Binding-site contacts:
Ligand atom N contacts residue TYR89 of chain 1.C at 4.2 Å.
Ligand atom N contacts residue SER170 of chain 1.C at 4.1 Å.
Ligand atom OE2 contacts residue THR171 of chain 1.C at 2.5 Å (h-bond).
Ligand atom CB contacts residue LEU166 of chain 1.C at 4.2 Å (hydrophobic).
Ligand atom O contacts residue THR119 of chain 1.C at 3.2 Å (h-bond).
Ligand atom CA contacts residue THR119 of chain 1.C at 3.5 Å.
Ligand atom CA contacts residue PRO117 of chain 1.C at 4.2 Å (hydrophobic).
Ligand atom N contacts residue GLU221 of chain 1.C at 2.5 Å (salt-bridge).
Ligand atom O contacts residue PRO117 of chain 1.C at 3.4 Å (h-bond).
Ligand atom OE1 contacts residue SER170 of chain 1.C at 3.6 Å.
Ligand atom OXT contacts residue TYR89 of chain 1.C at 3.5 Å.
Ligand atom N contacts residue TYR248 of chain 1.C at 3.6 Å.
Ligand atom C contacts residue THR119 of chain 1.C at 3.6 Å.
Ligand atom C contacts residue ARG124 of chain 1.C at 3.7 Å.
Ligand atom CA contacts residue SER170 of chain 1.C at 3.3 Å.
Ligand atom CD contacts residue GLU221 of chain 1.C at 3.9 Å.
Ligand atom OXT contacts residue GLY169 of chain 1.C at 3.2 Å.
Ligand atom O contacts residue ARG124 of chain 1.C at 3.2 Å (salt-bridge).
Ligand atom C contacts residue PRO117 of chain 1.C at 4.2 Å (hydrophobic).
Ligand atom OE1 contacts residue LEU166 of chain 1.C at 4.1 Å.
Ligand atom CA contacts residue GLU221 of chain 1.C at 3.2 Å.
Ligand atom O contacts residue TYR89 of chain 1.C at 3.4 Å.
Ligand atom O contacts residue SER170 of chain 1.C at 3.9 Å.
Ligand atom OE2 contacts residue GLU221 of chain 1.C at 3.6 Å.
Ligand atom CG contacts residue LEU166 of chain 1.C at 4.1 Å (hydrophobic).
Ligand atom OXT contacts residue ARG124 of chain 1.C at 2.9 Å (salt-bridge).
Ligand atom N contacts residue THR119 of chain 1.C at 3.0 Å (h-bond).
Ligand atom OE2 contacts residue LEU220 of chain 1.C at 4.0 Å.
Ligand atom C contacts residue SER170 of chain 1.C at 3.3 Å.
Ligand atom CG contacts residue GLU221 of chain 1.C at 3.5 Å.
Ligand atom C contacts residue TYR89 of chain 1.C at 3.6 Å (hydrophobic).
Ligand atom CD contacts residue THR171 of chain 1.C at 3.1 Å.
Ligand atom OXT contacts residue SER170 of chain 1.C at 2.8 Å (h-bond).
Ligand atom OE1 contacts residue THR171 of chain 1.C at 3.1 Å (h-bond).
Ligand atom CB contacts residue GLU221 of chain 1.C at 3.9 Å.
Ligand atom N contacts residue PRO117 of chain 1.C at 3.1 Å (h-bond).
Ligand atom CG contacts residue MET224 of chain 1.C at 3.6 Å (hydrophobic).
Ligand atom O contacts residue LEU118 of chain 1.C at 3.8 Å.
Ligand atom CB contacts residue TYR89 of chain 1.C at 3.6 Å (hydrophobic).
Ligand atom OE1 contacts residue GLY169 of chain 1.C at 4.0 Å.

Sequence of chain 1.C:
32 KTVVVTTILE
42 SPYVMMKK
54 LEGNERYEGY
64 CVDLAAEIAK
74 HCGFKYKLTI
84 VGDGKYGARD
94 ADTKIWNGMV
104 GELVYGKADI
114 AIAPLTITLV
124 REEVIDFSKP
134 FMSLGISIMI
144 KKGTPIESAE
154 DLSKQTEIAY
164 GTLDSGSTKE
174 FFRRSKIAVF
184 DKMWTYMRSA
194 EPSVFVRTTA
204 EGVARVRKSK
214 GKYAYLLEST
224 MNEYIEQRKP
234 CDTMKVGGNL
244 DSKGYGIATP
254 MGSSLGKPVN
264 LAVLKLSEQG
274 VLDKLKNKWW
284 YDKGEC

This protein binds this small molecule.
Small molecule (SMILES): N[C@@H](CCC(=O)O)C(=O)O